Sequence of chain 1.G:
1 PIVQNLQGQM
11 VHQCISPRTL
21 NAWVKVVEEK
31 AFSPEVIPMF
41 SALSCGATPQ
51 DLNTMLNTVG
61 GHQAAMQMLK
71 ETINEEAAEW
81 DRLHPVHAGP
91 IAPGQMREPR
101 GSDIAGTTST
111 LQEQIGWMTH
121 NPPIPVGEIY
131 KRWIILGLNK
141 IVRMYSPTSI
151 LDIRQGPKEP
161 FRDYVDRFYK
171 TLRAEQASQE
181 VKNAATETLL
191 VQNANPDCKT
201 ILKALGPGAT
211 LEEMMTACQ

Binding-site contacts:
Ligand atom C17 contacts residue HIS84 of chain 1.G at 4.4 Å.
Ligand atom C4 contacts residue ARG132 of chain 1.G at 3.6 Å.
Ligand atom C6 contacts residue GLU128 of chain 1.G at 3.9 Å.
Ligand atom C5 contacts residue GLU128 of chain 1.G at 4.0 Å.
Ligand atom C4 contacts residue ILE129 of chain 1.G at 3.6 Å (hydrophobic).
Ligand atom C2 contacts residue ILE129 of chain 1.G at 3.8 Å (hydrophobic).
Ligand atom C5 contacts residue ILE129 of chain 1.G at 4.0 Å (hydrophobic).
Ligand atom O1 contacts residue TRP133 of chain 1.G at 2.9 Å (h-bond).
Ligand atom C8 contacts residue ILE129 of chain 1.G at 4.4 Å (hydrophobic).
Ligand atom C11 contacts residue ILE129 of chain 1.G at 4.1 Å (hydrophobic).
Ligand atom C6 contacts residue PRO125 of chain 1.G at 4.3 Å (hydrophobic).
Ligand atom C12 contacts residue TRP80 of chain 1.G at 3.6 Å (hydrophobic).
Ligand atom O2 contacts residue ARG132 of chain 1.G at 3.4 Å.
Ligand atom C15 contacts residue TRP80 of chain 1.G at 4.0 Å (hydrophobic).
Ligand atom C7 contacts residue PRO125 of chain 1.G at 3.8 Å (hydrophobic).
Ligand atom C3 contacts residue ILE129 of chain 1.G at 3.9 Å (hydrophobic).
Ligand atom C6 contacts residue ARG132 of chain 1.G at 4.0 Å.
Ligand atom O4 contacts residue ARG132 of chain 1.G at 3.4 Å (salt-bridge).
Ligand atom C13 contacts residue TRP80 of chain 1.G at 3.8 Å (hydrophobic).
Ligand atom C11 contacts residue TRP80 of chain 1.G at 4.3 Å (hydrophobic).
Ligand atom C1 contacts residue ILE129 of chain 1.G at 4.3 Å (hydrophobic).
Ligand atom C10 contacts residue ARG132 of chain 1.G at 4.4 Å.
Ligand atom O2 contacts residue ILE129 of chain 1.G at 3.6 Å.
Ligand atom C8 contacts residue PRO125 of chain 1.G at 4.3 Å (hydrophobic).
Ligand atom C11 contacts residue ARG132 of chain 1.G at 4.2 Å.
Ligand atom O3 contacts residue GLU128 of chain 1.G at 3.3 Å.
Ligand atom C5 contacts residue ARG132 of chain 1.G at 3.4 Å.
Ligand atom C10 contacts residue ILE129 of chain 1.G at 4.0 Å (hydrophobic).
Ligand atom O1 contacts residue GLU76 of chain 1.G at 4.3 Å.
Ligand atom C20 contacts residue ARG132 of chain 1.G at 4.0 Å.
Ligand atom C12 contacts residue HIS84 of chain 1.G at 4.4 Å.
Ligand atom C1 contacts residue TRP133 of chain 1.G at 3.6 Å (hydrophobic).
Ligand atom C16 contacts residue HIS84 of chain 1.G at 4.2 Å.
Ligand atom C2 contacts residue TRP133 of chain 1.G at 3.8 Å (hydrophobic).
Ligand atom C2 contacts residue ARG132 of chain 1.G at 3.6 Å.
Ligand atom O5 contacts residue ARG132 of chain 1.G at 4.0 Å.
Ligand atom C9 contacts residue ARG132 of chain 1.G at 4.2 Å.
Ligand atom C9 contacts residue ILE129 of chain 1.G at 3.7 Å (hydrophobic).
Ligand atom O3 contacts residue ARG132 of chain 1.G at 4.3 Å.
Ligand atom C3 contacts residue ARG132 of chain 1.G at 3.7 Å.

A small-molecule ligand and the protein it binds are described below.
Small molecule (SMILES): O=C(O)c1ccccc1-c1c2ccc(=O)cc-2oc2cc(O)ccc12